Sequence of chain 1.E:
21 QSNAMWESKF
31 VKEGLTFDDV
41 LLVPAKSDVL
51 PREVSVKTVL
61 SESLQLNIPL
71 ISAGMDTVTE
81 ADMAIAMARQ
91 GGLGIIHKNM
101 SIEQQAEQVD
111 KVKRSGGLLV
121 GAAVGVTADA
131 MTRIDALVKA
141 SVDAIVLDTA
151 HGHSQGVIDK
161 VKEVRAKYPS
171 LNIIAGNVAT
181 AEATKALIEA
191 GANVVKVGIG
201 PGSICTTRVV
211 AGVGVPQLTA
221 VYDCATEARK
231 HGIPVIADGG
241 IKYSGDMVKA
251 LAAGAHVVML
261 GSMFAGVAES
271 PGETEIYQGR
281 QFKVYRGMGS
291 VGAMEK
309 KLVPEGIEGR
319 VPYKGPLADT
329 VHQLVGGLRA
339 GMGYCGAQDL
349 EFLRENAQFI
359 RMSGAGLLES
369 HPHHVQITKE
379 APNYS

This small molecule binds to this protein.
Small molecule (SMILES): [H]/N=C(\NO)c1cccc(C(C)(C)NC(=O)Nc2ccc(Cl)cc2)c1

Binding-site contacts:
Ligand atom C21 contacts residue PRO51 of chain 1.E at 3.6 Å (hydrophobic).
Ligand atom C7 contacts residue ALA150 of chain 1.F at 3.6 Å (hydrophobic).
Ligand atom C18 contacts residue ALA150 of chain 1.F at 3.7 Å (hydrophobic).
Ligand atom C2 contacts residue MET288 of chain 1.F at 3.9 Å (hydrophobic).
Ligand atom N3 contacts residue GLU313 of chain 1.F at 3.6 Å (salt-bridge).
Ligand atom C12 contacts residue MET294 of chain 1.F at 3.7 Å (hydrophobic).
Ligand atom C7 contacts residue IMP1 of chain 1.Y at 3.6 Å.
Ligand atom C6 contacts residue ALA150 of chain 1.F at 3.8 Å (hydrophobic).
Ligand atom C4 contacts residue GLY289 of chain 1.F at 4.0 Å.
Ligand atom C10 contacts residue GLU313 of chain 1.F at 4.0 Å.
Ligand atom C6 contacts residue GLU313 of chain 1.F at 3.9 Å.
Ligand atom C21 contacts residue ALA338 of chain 1.E at 3.7 Å (hydrophobic).
Ligand atom N1 contacts residue ALA150 of chain 1.F at 3.8 Å.
Ligand atom C3 contacts residue GLY289 of chain 1.F at 3.5 Å.
Ligand atom C5 contacts residue ALA150 of chain 1.F at 3.9 Å (hydrophobic).
Ligand atom C3 contacts residue MET288 of chain 1.F at 3.5 Å (hydrophobic).
Ligand atom N2 contacts residue THR207 of chain 1.F at 3.4 Å (h-bond).
Ligand atom N2 contacts residue TYR342 of chain 1.E at 3.5 Å (h-bond).
Ligand atom C21 contacts residue TYR342 of chain 1.E at 4.0 Å (hydrophobic).
Ligand atom C22 contacts residue PRO51 of chain 1.E at 3.9 Å (hydrophobic).
Ligand atom CL contacts residue GLY341 of chain 1.E at 3.4 Å.
Ligand atom C22 contacts residue TYR342 of chain 1.E at 3.7 Å (hydrophobic).
Ligand atom N4 contacts residue GLU313 of chain 1.F at 3.3 Å (salt-bridge).
Ligand atom N2 contacts residue GLU313 of chain 1.F at 3.1 Å (salt-bridge).
Ligand atom C20 contacts residue PRO51 of chain 1.E at 3.8 Å (hydrophobic).
Ligand atom C10 contacts residue ALA150 of chain 1.F at 3.7 Å (hydrophobic).
Ligand atom C13 contacts residue VAL311 of chain 1.F at 3.5 Å (hydrophobic).
Ligand atom C2 contacts residue GLY289 of chain 1.F at 3.5 Å.
Ligand atom N4 contacts residue ALA150 of chain 1.F at 3.7 Å.
Ligand atom C22 contacts residue GLU313 of chain 1.F at 3.9 Å.
Ligand atom C12 contacts residue LEU310 of chain 1.F at 4.0 Å (hydrophobic).
Ligand atom N2 contacts residue IMP1 of chain 1.Y at 3.4 Å.
Ligand atom C13 contacts residue GLY289 of chain 1.F at 3.9 Å.
Ligand atom N1 contacts residue IMP1 of chain 1.Y at 3.7 Å.
Ligand atom O2 contacts residue ALA150 of chain 1.F at 3.7 Å.
Ligand atom C13 contacts residue GLU313 of chain 1.F at 3.6 Å.
Ligand atom CL contacts residue PRO51 of chain 1.E at 4.0 Å.
Ligand atom N2 contacts residue ALA150 of chain 1.F at 3.5 Å.
Ligand atom C17 contacts residue ALA150 of chain 1.F at 3.7 Å (hydrophobic).
Ligand atom C13 contacts residue MET294 of chain 1.F at 3.8 Å (hydrophobic).

Sequence of chain 1.F:
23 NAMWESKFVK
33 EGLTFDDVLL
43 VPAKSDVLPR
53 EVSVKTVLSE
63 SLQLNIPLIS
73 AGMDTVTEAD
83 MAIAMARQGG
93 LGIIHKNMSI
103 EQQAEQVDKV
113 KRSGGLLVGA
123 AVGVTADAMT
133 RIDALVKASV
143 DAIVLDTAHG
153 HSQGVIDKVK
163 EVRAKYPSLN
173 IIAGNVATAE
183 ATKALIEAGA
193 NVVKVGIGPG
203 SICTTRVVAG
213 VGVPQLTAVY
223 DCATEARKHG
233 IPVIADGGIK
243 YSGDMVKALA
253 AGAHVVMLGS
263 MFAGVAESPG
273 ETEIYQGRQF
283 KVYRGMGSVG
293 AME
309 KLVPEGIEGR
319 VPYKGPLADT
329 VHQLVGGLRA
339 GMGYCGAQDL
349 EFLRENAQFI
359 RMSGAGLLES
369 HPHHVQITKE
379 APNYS